Binding-site contacts:
Ligand atom O3 contacts residue ARG216 of chain 1.A at 3.8 Å.
Ligand atom C5 contacts residue LEU238 of chain 2.A at 4.1 Å (hydrophobic).
Ligand atom C7 contacts residue NAG1 of chain 2.F at 4.2 Å.
Ligand atom C8 contacts residue NAG1 of chain 2.F at 3.7 Å.
Ligand atom C1 contacts residue ARG216 of chain 1.A at 4.1 Å.
Ligand atom O6 contacts residue THR161 of chain 2.A at 3.2 Å (h-bond).
Ligand atom C8 contacts residue ARG216 of chain 1.A at 4.3 Å.
Ligand atom C5 contacts residue ASP219 of chain 1.A at 4.4 Å.
Ligand atom C3 contacts residue ARG216 of chain 1.A at 4.5 Å.
Ligand atom C8 contacts residue ILE236 of chain 2.A at 3.9 Å (hydrophobic).
Ligand atom C4 contacts residue ARG216 of chain 1.A at 4.2 Å.
Ligand atom O6 contacts residue ARG216 of chain 1.A at 3.3 Å (salt-bridge).
Ligand atom C6 contacts residue LEU238 of chain 2.A at 4.0 Å (hydrophobic).
Ligand atom C5 contacts residue ASN159 of chain 2.A at 3.6 Å.
Ligand atom O5 contacts residue ASN159 of chain 2.A at 2.3 Å (h-bond).
Ligand atom C6 contacts residue THR161 of chain 2.A at 3.4 Å.
Ligand atom N2 contacts residue ASN159 of chain 2.A at 3.0 Å (h-bond).
Ligand atom O7 contacts residue SER221 of chain 1.A at 4.3 Å.
Ligand atom O7 contacts residue ASN159 of chain 2.A at 3.6 Å.
Ligand atom O7 contacts residue PRO215 of chain 1.A at 3.5 Å.
Ligand atom C3 contacts residue PHE213 of chain 1.A at 4.0 Å (hydrophobic).
Ligand atom C1 contacts residue ASN159 of chain 2.A at 1.4 Å.
Ligand atom O5 contacts residue LEU238 of chain 2.A at 4.2 Å.
Ligand atom C8 contacts residue PRO215 of chain 1.A at 4.2 Å (hydrophobic).
Ligand atom C2 contacts residue PHE213 of chain 1.A at 4.3 Å (hydrophobic).
Ligand atom C4 contacts residue ASN159 of chain 2.A at 4.2 Å.
Ligand atom C1 contacts residue PHE213 of chain 1.A at 4.0 Å (hydrophobic).
Ligand atom C3 contacts residue ASN159 of chain 2.A at 3.8 Å.
Ligand atom O3 contacts residue PHE213 of chain 1.A at 4.5 Å.
Ligand atom N2 contacts residue PHE213 of chain 1.A at 3.5 Å.
Ligand atom C8 contacts residue NAG2 of chain 2.F at 3.7 Å.
Ligand atom C7 contacts residue PRO215 of chain 1.A at 4.3 Å (hydrophobic).
Ligand atom C2 contacts residue ARG216 of chain 1.A at 4.2 Å.
Ligand atom C7 contacts residue ASN159 of chain 2.A at 3.5 Å.
Ligand atom C7 contacts residue PHE213 of chain 1.A at 4.1 Å (hydrophobic).
Ligand atom O7 contacts residue ARG216 of chain 1.A at 3.0 Å (salt-bridge).
Ligand atom O7 contacts residue ARG214 of chain 1.A at 4.2 Å.
Ligand atom C2 contacts residue ASN159 of chain 2.A at 2.5 Å.
Ligand atom C7 contacts residue ARG216 of chain 1.A at 3.9 Å.
Ligand atom C8 contacts residue PHE213 of chain 1.A at 3.7 Å (hydrophobic).

Sequence of chain 2.A:
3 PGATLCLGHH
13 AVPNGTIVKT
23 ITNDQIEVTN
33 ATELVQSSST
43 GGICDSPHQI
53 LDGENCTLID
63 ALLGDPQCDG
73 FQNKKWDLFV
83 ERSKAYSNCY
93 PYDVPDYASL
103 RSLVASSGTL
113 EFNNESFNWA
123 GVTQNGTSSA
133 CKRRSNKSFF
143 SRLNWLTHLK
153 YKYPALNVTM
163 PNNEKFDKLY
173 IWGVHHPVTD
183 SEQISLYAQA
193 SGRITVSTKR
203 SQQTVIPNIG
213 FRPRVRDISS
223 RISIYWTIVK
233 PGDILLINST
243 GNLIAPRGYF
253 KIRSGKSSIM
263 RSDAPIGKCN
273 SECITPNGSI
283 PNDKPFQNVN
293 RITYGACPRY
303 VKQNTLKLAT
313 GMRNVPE

A protein and the small-molecule ligand that binds it are described below.
Small molecule (SMILES): CC(=O)N[C@H]1[C@H](O[C@H]2[C@H](O)[C@@H](NC(C)=O)CO[C@@H]2CO)O[C@H](CO)[C@@H](O[C@@H]2O[C@H](CO)[C@@H](O)[C@H](O)[C@@H]2O)[C@@H]1O

Sequence of chain 1.A:
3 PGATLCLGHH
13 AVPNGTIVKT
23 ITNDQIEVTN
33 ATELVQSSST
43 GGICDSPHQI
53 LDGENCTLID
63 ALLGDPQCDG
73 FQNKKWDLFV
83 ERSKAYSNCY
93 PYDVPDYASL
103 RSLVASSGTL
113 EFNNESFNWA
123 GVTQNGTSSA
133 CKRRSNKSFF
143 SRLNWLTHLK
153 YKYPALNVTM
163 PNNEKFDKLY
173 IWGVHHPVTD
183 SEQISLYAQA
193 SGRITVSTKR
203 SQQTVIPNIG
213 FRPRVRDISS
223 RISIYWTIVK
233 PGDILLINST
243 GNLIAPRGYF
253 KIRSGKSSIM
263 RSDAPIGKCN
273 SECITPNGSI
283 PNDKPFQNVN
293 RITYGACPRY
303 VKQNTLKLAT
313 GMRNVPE